The protein below binds the small molecule below.
Small molecule (SMILES): CC(=O)N[C@@H]1[C@@H](O)[C@H](O)[C@@H](CO)O[C@H]1O

Sequence of chain 1.A:
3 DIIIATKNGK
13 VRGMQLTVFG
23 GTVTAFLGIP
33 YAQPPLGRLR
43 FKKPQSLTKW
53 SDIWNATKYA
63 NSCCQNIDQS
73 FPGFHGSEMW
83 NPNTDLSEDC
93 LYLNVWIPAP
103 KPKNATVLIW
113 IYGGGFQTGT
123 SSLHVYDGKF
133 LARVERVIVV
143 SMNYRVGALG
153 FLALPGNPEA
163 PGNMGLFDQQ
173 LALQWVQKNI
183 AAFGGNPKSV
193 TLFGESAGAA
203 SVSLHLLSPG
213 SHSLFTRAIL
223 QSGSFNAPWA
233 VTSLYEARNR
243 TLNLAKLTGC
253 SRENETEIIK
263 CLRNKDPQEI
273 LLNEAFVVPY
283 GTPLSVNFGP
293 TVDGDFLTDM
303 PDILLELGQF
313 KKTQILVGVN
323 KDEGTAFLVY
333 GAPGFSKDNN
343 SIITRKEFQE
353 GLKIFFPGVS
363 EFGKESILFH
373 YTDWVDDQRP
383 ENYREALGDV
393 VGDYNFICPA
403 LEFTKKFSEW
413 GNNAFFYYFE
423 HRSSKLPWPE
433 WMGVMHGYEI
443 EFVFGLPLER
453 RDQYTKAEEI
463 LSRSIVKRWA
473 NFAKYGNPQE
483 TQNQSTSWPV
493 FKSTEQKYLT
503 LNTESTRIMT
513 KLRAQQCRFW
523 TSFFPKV

Binding-site contacts:
Ligand atom C2 contacts residue ASN256 of chain 1.A at 2.5 Å.
Ligand atom O7 contacts residue ASN256 of chain 1.A at 3.6 Å (h-bond).
Ligand atom C3 contacts residue ASN256 of chain 1.A at 3.8 Å.
Ligand atom C4 contacts residue ASN256 of chain 1.A at 4.3 Å.
Ligand atom O5 contacts residue ASN256 of chain 1.A at 2.4 Å (h-bond).
Ligand atom C1 contacts residue ASN256 of chain 1.A at 1.4 Å.
Ligand atom O5 contacts residue THR258 of chain 1.A at 4.2 Å.
Ligand atom N2 contacts residue ASN256 of chain 1.A at 2.9 Å (h-bond).
Ligand atom C7 contacts residue ASN256 of chain 1.A at 3.4 Å.
Ligand atom C5 contacts residue THR258 of chain 1.A at 4.4 Å.
Ligand atom C6 contacts residue THR258 of chain 1.A at 4.3 Å.
Ligand atom C5 contacts residue ASN256 of chain 1.A at 3.7 Å.